Sequence of chain 1.A:
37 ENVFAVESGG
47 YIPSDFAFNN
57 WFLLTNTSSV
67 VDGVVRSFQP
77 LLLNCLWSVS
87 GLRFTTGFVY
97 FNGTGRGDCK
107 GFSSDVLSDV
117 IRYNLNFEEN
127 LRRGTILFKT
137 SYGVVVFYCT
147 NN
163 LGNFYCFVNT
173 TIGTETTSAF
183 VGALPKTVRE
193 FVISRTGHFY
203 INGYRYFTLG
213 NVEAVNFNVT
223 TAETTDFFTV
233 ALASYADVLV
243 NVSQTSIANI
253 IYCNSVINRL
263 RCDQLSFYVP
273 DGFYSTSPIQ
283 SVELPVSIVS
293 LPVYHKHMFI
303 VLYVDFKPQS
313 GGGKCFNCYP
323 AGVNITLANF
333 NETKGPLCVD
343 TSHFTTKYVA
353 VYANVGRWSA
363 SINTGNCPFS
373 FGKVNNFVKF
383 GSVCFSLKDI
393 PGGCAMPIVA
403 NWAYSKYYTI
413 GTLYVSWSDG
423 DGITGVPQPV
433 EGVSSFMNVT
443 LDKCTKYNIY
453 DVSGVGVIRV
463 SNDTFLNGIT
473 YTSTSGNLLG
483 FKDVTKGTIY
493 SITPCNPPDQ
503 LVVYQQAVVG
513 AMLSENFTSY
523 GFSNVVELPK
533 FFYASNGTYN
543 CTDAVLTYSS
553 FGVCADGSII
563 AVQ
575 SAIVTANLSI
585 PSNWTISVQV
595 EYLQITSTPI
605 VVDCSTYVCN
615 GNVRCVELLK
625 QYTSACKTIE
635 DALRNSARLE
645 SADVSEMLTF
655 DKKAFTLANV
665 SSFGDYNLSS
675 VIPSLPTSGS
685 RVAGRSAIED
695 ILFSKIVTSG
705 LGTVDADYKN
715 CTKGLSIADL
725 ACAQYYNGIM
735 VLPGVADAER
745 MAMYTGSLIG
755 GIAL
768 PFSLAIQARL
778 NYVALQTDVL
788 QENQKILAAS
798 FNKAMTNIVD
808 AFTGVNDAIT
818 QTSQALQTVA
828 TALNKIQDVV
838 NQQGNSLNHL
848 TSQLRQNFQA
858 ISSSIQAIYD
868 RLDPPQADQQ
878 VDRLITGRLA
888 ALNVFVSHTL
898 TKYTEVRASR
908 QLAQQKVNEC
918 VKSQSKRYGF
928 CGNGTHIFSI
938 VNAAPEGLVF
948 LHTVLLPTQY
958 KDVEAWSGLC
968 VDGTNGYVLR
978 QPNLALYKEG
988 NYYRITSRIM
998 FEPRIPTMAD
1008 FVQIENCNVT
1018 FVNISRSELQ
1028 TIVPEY

This protein binds this small molecule.
Small molecule (SMILES): CC(=O)N[C@@H]1[C@@H](O)[C@H](O)[C@@H](CO)O[C@H]1O

Binding-site contacts:
Ligand atom C3 contacts residue ASN220 of chain 1.A at 3.8 Å.
Ligand atom N2 contacts residue THR131 of chain 1.A at 4.5 Å.
Ligand atom C1 contacts residue ASN220 of chain 1.A at 1.4 Å.
Ligand atom C5 contacts residue THR222 of chain 1.A at 4.5 Å.
Ligand atom O5 contacts residue GLY130 of chain 1.A at 3.7 Å.
Ligand atom O6 contacts residue THR222 of chain 1.A at 3.5 Å.
Ligand atom C7 contacts residue THR131 of chain 1.A at 3.9 Å.
Ligand atom C5 contacts residue ASN220 of chain 1.A at 3.6 Å.
Ligand atom C5 contacts residue GLY130 of chain 1.A at 4.3 Å.
Ligand atom O7 contacts residue ASN220 of chain 1.A at 3.0 Å (h-bond).
Ligand atom C6 contacts residue GLY130 of chain 1.A at 3.7 Å.
Ligand atom O7 contacts residue THR131 of chain 1.A at 2.8 Å (h-bond).
Ligand atom C7 contacts residue LEU133 of chain 1.A at 4.3 Å (hydrophobic).
Ligand atom O5 contacts residue ASN220 of chain 1.A at 2.3 Å (h-bond).
Ligand atom C1 contacts residue THR131 of chain 1.A at 3.9 Å.
Ligand atom O5 contacts residue THR131 of chain 1.A at 4.2 Å.
Ligand atom C6 contacts residue THR222 of chain 1.A at 4.0 Å.
Ligand atom C7 contacts residue ASN220 of chain 1.A at 3.2 Å.
Ligand atom C2 contacts residue ASN220 of chain 1.A at 2.5 Å.
Ligand atom O6 contacts residue ARG129 of chain 1.A at 3.0 Å (salt-bridge).
Ligand atom C4 contacts residue ASN220 of chain 1.A at 4.2 Å.
Ligand atom N2 contacts residue ASN220 of chain 1.A at 3.0 Å (h-bond).
Ligand atom C8 contacts residue ASN220 of chain 1.A at 4.4 Å.
Ligand atom C6 contacts residue ARG129 of chain 1.A at 3.9 Å.
Ligand atom O7 contacts residue LEU133 of chain 1.A at 3.4 Å.
Ligand atom C2 contacts residue THR131 of chain 1.A at 4.0 Å.